Binding-site contacts:
Ligand atom O2A contacts residue ASP163 of chain 1.B at 3.3 Å (salt-bridge).
Ligand atom C2 contacts residue LEU26 of chain 1.B at 3.8 Å (hydrophobic).
Ligand atom O2B contacts residue ARG149 of chain 1.B at 3.2 Å.
Ligand atom O2B contacts residue ASN150 of chain 1.B at 3.2 Å (h-bond).
Ligand atom O5' contacts residue VAL34 of chain 1.B at 3.3 Å.
Ligand atom O5' contacts residue MG1 of chain 1.J at 3.8 Å.
Ligand atom O1A contacts residue GLY29 of chain 1.B at 3.3 Å.
Ligand atom N1 contacts residue LEU100 of chain 1.B at 4.0 Å.
Ligand atom N3 contacts residue LEU26 of chain 1.B at 3.3 Å.
Ligand atom C5' contacts residue GLY27 of chain 1.B at 3.6 Å.
Ligand atom PB contacts residue MG1 of chain 1.J at 3.5 Å.
Ligand atom C2 contacts residue MET101 of chain 1.B at 3.2 Å (hydrophobic).
Ligand atom O3G contacts residue ARG149 of chain 1.B at 4.0 Å.
Ligand atom C4' contacts residue GLY27 of chain 1.B at 4.0 Å.
Ligand atom O3A contacts residue MG1 of chain 1.J at 3.1 Å.
Ligand atom C5' contacts residue VAL34 of chain 1.B at 3.6 Å (hydrophobic).
Ligand atom O2G contacts residue GLY29 of chain 1.B at 3.7 Å.
Ligand atom O4' contacts residue VAL34 of chain 1.B at 3.6 Å.
Ligand atom N6 contacts residue GLN99 of chain 1.B at 3.1 Å (h-bond).
Ligand atom C5 contacts residue LEU152 of chain 1.B at 3.9 Å (hydrophobic).
Ligand atom O2A contacts residue MG1 of chain 1.J at 2.5 Å.
Ligand atom PA contacts residue MG1 of chain 1.J at 3.3 Å.
Ligand atom N1 contacts residue MET101 of chain 1.B at 3.0 Å (h-bond).
Ligand atom C6 contacts residue LEU152 of chain 1.B at 3.6 Å (hydrophobic).
Ligand atom O2G contacts residue ALA30 of chain 1.B at 2.8 Å (h-bond).
Ligand atom O1G contacts residue ARG149 of chain 1.B at 3.6 Å.
Ligand atom N6 contacts residue ALA51 of chain 1.B at 3.5 Å.
Ligand atom O1A contacts residue VAL34 of chain 1.B at 4.0 Å.
Ligand atom N1 contacts residue ALA51 of chain 1.B at 4.0 Å.
Ligand atom N9 contacts residue VAL34 of chain 1.B at 3.9 Å.
Ligand atom C8 contacts residue VAL34 of chain 1.B at 3.8 Å (hydrophobic).
Ligand atom PA contacts residue LYS53 of chain 1.B at 3.9 Å.
Ligand atom N6 contacts residue LEU152 of chain 1.B at 3.7 Å.
Ligand atom C4 contacts residue LEU26 of chain 1.B at 3.7 Å (hydrophobic).
Ligand atom PB contacts residue ARG149 of chain 1.B at 3.9 Å.
Ligand atom N6 contacts residue THR98 of chain 1.B at 3.4 Å (h-bond).
Ligand atom C6 contacts residue ALA51 of chain 1.B at 3.6 Å (hydrophobic).
Ligand atom O2A contacts residue LYS53 of chain 1.B at 2.7 Å (salt-bridge).
Ligand atom O1B contacts residue ARG149 of chain 1.B at 3.6 Å.
Ligand atom O2B contacts residue MG1 of chain 1.J at 2.7 Å.

Sequence of chain 1.B:
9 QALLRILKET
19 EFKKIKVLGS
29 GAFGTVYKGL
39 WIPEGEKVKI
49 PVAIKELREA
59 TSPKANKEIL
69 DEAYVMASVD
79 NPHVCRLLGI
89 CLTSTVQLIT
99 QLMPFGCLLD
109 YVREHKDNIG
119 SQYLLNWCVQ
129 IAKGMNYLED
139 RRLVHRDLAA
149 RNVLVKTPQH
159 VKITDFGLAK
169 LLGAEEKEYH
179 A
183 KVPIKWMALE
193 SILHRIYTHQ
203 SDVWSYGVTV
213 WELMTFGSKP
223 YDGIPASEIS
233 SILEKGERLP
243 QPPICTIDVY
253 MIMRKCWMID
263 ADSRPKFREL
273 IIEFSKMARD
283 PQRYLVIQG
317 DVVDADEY

A protein and the small-molecule ligand that binds it are described below.
Small molecule (SMILES): Nc1ncnc2c1ncn2[C@@H]1O[C@H](CO[P](=O)(O)O[P](=O)(O)NP(=O)(O)O)[C@@H](O)[C@H]1O